Sequence of chain 1.C:
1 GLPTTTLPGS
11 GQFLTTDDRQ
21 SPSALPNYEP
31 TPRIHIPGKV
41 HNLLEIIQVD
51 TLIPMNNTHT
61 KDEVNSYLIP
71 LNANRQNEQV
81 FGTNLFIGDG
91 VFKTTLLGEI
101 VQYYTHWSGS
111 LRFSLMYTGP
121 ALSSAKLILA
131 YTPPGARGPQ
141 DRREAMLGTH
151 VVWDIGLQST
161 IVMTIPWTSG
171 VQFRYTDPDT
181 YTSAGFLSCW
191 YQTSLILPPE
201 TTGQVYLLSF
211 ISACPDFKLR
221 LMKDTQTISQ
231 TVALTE

Sequence of chain 1.A:
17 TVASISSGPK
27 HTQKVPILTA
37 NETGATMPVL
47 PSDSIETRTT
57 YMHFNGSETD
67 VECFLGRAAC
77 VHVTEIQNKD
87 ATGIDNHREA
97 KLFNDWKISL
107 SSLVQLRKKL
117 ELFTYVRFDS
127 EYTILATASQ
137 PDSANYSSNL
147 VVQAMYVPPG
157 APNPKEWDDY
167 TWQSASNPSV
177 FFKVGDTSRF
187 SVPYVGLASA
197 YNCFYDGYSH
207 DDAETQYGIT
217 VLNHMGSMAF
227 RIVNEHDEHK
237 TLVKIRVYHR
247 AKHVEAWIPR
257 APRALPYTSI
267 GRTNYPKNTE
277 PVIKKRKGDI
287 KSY

Binding-site contacts:
Ligand atom C6B contacts residue TYR197 of chain 1.A at 3.6 Å (hydrophobic).
Ligand atom C31 contacts residue ALA150 of chain 1.A at 3.5 Å (hydrophobic).
Ligand atom O1 contacts residue VAL188 of chain 1.A at 3.8 Å.
Ligand atom N2 contacts residue ALA24 of chain 1.C at 3.4 Å.
Ligand atom C5B contacts residue TYR197 of chain 1.A at 3.7 Å (hydrophobic).
Ligand atom C31 contacts residue SER175 of chain 1.A at 3.6 Å.
Ligand atom N2 contacts residue PRO174 of chain 1.A at 3.9 Å.
Ligand atom C5C contacts residue TYR128 of chain 1.A at 3.5 Å (hydrophobic).
Ligand atom C4 contacts residue MET224 of chain 1.A at 3.8 Å (hydrophobic).
Ligand atom C5 contacts residue TYR152 of chain 1.A at 3.8 Å (hydrophobic).
Ligand atom C6C contacts residue MET221 of chain 1.A at 3.7 Å (hydrophobic).
Ligand atom C5 contacts residue PHE186 of chain 1.A at 3.5 Å (hydrophobic).
Ligand atom O1 contacts residue TYR152 of chain 1.A at 3.9 Å.
Ligand atom C31 contacts residue PRO174 of chain 1.A at 3.4 Å (hydrophobic).
Ligand atom CM1 contacts residue SER107 of chain 1.A at 3.6 Å.
Ligand atom C2B contacts residue MET221 of chain 1.A at 3.6 Å (hydrophobic).
Ligand atom C1C contacts residue TYR152 of chain 1.A at 4.0 Å (hydrophobic).
Ligand atom C4C contacts residue TYR152 of chain 1.A at 3.8 Å (hydrophobic).
Ligand atom C3B contacts residue MET221 of chain 1.A at 4.0 Å (hydrophobic).
Ligand atom C5B contacts residue LEU106 of chain 1.A at 3.7 Å (hydrophobic).
Ligand atom C4C contacts residue ILE104 of chain 1.A at 3.7 Å (hydrophobic).
Ligand atom C5C contacts residue ILE104 of chain 1.A at 3.5 Å (hydrophobic).
Ligand atom O1 contacts residue PHE186 of chain 1.A at 3.5 Å.
Ligand atom C1B contacts residue MET221 of chain 1.A at 4.0 Å (hydrophobic).
Ligand atom C4 contacts residue PHE186 of chain 1.A at 3.6 Å (hydrophobic).
Ligand atom C3C contacts residue TYR128 of chain 1.A at 3.9 Å (hydrophobic).
Ligand atom C7C contacts residue TYR197 of chain 1.A at 3.8 Å (hydrophobic).
Ligand atom C2C contacts residue VAL188 of chain 1.A at 3.2 Å (hydrophobic).
Ligand atom C3 contacts residue PRO174 of chain 1.A at 3.8 Å (hydrophobic).
Ligand atom C6C contacts residue VAL191 of chain 1.A at 3.2 Å (hydrophobic).
Ligand atom O1 contacts residue ALA24 of chain 1.C at 3.6 Å.
Ligand atom N2 contacts residue PHE186 of chain 1.A at 3.7 Å.
Ligand atom C3 contacts residue PHE186 of chain 1.A at 3.8 Å (hydrophobic).
Ligand atom O1B contacts residue MET221 of chain 1.A at 3.4 Å.
Ligand atom O1B contacts residue TYR128 of chain 1.A at 3.9 Å.
Ligand atom C3C contacts residue VAL188 of chain 1.A at 3.3 Å (hydrophobic).
Ligand atom O1B contacts residue ILE104 of chain 1.A at 3.8 Å.
Ligand atom C7C contacts residue TYR128 of chain 1.A at 3.6 Å (hydrophobic).
Ligand atom C4 contacts residue TYR152 of chain 1.A at 3.9 Å (hydrophobic).
Ligand atom C31 contacts residue VAL176 of chain 1.A at 3.3 Å (hydrophobic).

The protein below binds the small molecule below.
Small molecule (SMILES): Cc1cc(CCCCCCCOc2ccc(C3=N[C@@H](C)CO3)cc2)on1